Binding-site contacts:
Ligand atom C4 contacts residue TYR156 of chain 1.A at 3.9 Å (hydrophobic).
Ligand atom C2 contacts residue TRP231 of chain 1.A at 3.9 Å (hydrophobic).
Ligand atom O5 contacts residue TYR156 of chain 1.A at 3.2 Å.
Ligand atom O6 contacts residue PRO155 of chain 1.A at 3.3 Å.
Ligand atom O6 contacts residue TYR156 of chain 1.A at 3.0 Å (h-bond).
Ligand atom O2 contacts residue GLU112 of chain 1.A at 2.7 Å (salt-bridge).
Ligand atom C2 contacts residue LYS16 of chain 1.A at 3.8 Å.
Ligand atom C2 contacts residue GLU112 of chain 1.A at 3.5 Å.
Ligand atom C1 contacts residue TRP231 of chain 1.A at 3.8 Å (hydrophobic).
Ligand atom O6 contacts residue GLU154 of chain 1.A at 2.8 Å (salt-bridge).
Ligand atom C6 contacts residue GLU154 of chain 1.A at 3.5 Å.
Ligand atom C3 contacts residue ASP66 of chain 1.A at 3.6 Å.
Ligand atom C6 contacts residue PRO155 of chain 1.A at 3.6 Å (hydrophobic).
Ligand atom O3 contacts residue TYR156 of chain 1.A at 4.0 Å.
Ligand atom O3 contacts residue TRP341 of chain 1.A at 3.9 Å.
Ligand atom O4 contacts residue TRP341 of chain 1.A at 4.0 Å.
Ligand atom O2 contacts residue LYS16 of chain 1.A at 2.7 Å (salt-bridge).
Ligand atom C6 contacts residue PHE157 of chain 1.A at 4.0 Å (hydrophobic).
Ligand atom C3 contacts residue TRP63 of chain 1.A at 3.6 Å (hydrophobic).
Ligand atom O4 contacts residue ARG345 of chain 1.A at 3.9 Å.
Ligand atom C1 contacts residue ASP15 of chain 1.A at 3.4 Å.
Ligand atom O2 contacts residue TRP63 of chain 1.A at 3.2 Å (h-bond).
Ligand atom C2 contacts residue ASP66 of chain 1.A at 3.4 Å.
Ligand atom O2 contacts residue ALA64 of chain 1.A at 3.5 Å.
Ligand atom O1 contacts residue LYS16 of chain 1.A at 2.9 Å (salt-bridge).
Ligand atom O1 contacts residue ASP15 of chain 1.A at 2.7 Å (salt-bridge).
Ligand atom C4 contacts residue TRP341 of chain 1.A at 3.6 Å (hydrophobic).
Ligand atom O5 contacts residue ASP15 of chain 1.A at 3.9 Å.
Ligand atom O3 contacts residue TRP63 of chain 1.A at 3.2 Å (h-bond).
Ligand atom O3 contacts residue GLU112 of chain 1.A at 3.7 Å.
Ligand atom O2 contacts residue ASP66 of chain 1.A at 2.6 Å (salt-bridge).
Ligand atom C6 contacts residue TYR156 of chain 1.A at 3.7 Å (hydrophobic).
Ligand atom O1 contacts residue ASN13 of chain 1.A at 3.6 Å.
Ligand atom O3 contacts residue ARG67 of chain 1.A at 3.5 Å.
Ligand atom C1 contacts residue LYS16 of chain 1.A at 3.7 Å.
Ligand atom C6 contacts residue TRP341 of chain 1.A at 3.5 Å (hydrophobic).
Ligand atom C1 contacts residue TYR156 of chain 1.A at 3.6 Å (hydrophobic).
Ligand atom O3 contacts residue ALA64 of chain 1.A at 3.4 Å.
Ligand atom O3 contacts residue ASP66 of chain 1.A at 2.7 Å (salt-bridge).
Ligand atom O6 contacts residue PHE157 of chain 1.A at 3.9 Å.

This small molecule binds to this protein.
Small molecule (SMILES): OC[C@H]1O[C@H](O[C@H]2[C@H](O)[C@@H](O)[C@@H](O)O[C@@H]2CO)[C@H](O)[C@@H](O)[C@@H]1O

Sequence of chain 1.A:
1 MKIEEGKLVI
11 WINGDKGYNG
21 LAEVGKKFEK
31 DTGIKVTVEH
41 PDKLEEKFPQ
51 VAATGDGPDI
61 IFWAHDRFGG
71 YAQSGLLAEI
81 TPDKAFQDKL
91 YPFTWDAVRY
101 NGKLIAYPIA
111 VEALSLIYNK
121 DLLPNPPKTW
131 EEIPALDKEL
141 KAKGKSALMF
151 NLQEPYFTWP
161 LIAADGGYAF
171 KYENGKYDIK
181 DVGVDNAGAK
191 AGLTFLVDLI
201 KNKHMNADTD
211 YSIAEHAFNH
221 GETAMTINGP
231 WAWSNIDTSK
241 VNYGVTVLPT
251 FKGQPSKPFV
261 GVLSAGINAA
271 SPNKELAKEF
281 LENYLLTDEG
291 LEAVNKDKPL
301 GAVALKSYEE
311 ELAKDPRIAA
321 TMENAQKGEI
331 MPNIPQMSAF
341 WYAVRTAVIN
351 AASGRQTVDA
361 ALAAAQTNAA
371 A